Sequence of chain 2.A:
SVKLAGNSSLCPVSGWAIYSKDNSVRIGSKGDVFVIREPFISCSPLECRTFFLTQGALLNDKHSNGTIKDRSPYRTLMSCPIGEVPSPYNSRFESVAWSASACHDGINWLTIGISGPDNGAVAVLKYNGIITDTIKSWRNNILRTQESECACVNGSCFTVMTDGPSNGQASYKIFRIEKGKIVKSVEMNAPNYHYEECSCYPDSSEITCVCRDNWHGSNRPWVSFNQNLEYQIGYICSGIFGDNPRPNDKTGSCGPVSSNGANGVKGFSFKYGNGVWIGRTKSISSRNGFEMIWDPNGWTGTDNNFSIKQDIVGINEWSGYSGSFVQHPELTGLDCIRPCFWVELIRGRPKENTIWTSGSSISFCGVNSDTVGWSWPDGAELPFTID

This small molecule binds to this protein.
Small molecule (SMILES): CC(=O)N[C@@H]1[C@@H](O)[C@H](O)[C@@H](CO)O[C@H]1O

Binding-site contacts:
Ligand atom C7 contacts residue ASN7 of chain 2.A at 3.5 Å.
Ligand atom C1 contacts residue ASN7 of chain 2.A at 1.4 Å.
Ligand atom O5 contacts residue ASN7 of chain 2.A at 2.4 Å (h-bond).
Ligand atom N2 contacts residue ASN7 of chain 2.A at 2.9 Å (h-bond).
Ligand atom O3 contacts residue ASN7 of chain 2.A at 4.5 Å.
Ligand atom C2 contacts residue ASN7 of chain 2.A at 2.2 Å.
Ligand atom C5 contacts residue ASN7 of chain 2.A at 3.6 Å.
Ligand atom C6 contacts residue ALA5 of chain 2.A at 4.4 Å (hydrophobic).
Ligand atom C3 contacts residue ASN7 of chain 2.A at 3.6 Å.
Ligand atom O7 contacts residue ASN7 of chain 2.A at 3.6 Å.
Ligand atom O5 contacts residue ALA5 of chain 2.A at 3.8 Å.
Ligand atom C4 contacts residue ASN7 of chain 2.A at 4.0 Å.
Ligand atom C1 contacts residue ALA5 of chain 2.A at 4.4 Å (hydrophobic).